Binding-site contacts:
Ligand atom C44 contacts residue PAR1 of chain 1.SZA at 4.3 Å.
Ligand atom N12 contacts residue THR67 of chain 1.ID at 4.3 Å.
Ligand atom C34 contacts residue PAR1 of chain 1.SZA at 4.2 Å.
Ligand atom O34 contacts residue PAR1 of chain 1.SZA at 3.7 Å.
Ligand atom N12 contacts residue MG1 of chain 1.HFC at 3.9 Å.
Ligand atom N12 contacts residue GLY52 of chain 1.ID at 3.1 Å (h-bond).
Ligand atom O23 contacts residue HIS68 of chain 1.ID at 2.7 Å (h-bond).
Ligand atom O62 contacts residue HIS68 of chain 1.ID at 3.2 Å.
Ligand atom O62 contacts residue SER54 of chain 1.ID at 4.1 Å.
Ligand atom N24 contacts residue SER54 of chain 1.ID at 4.3 Å.
Ligand atom C23 contacts residue HIS68 of chain 1.ID at 3.2 Å.
Ligand atom C62 contacts residue HIS68 of chain 1.ID at 4.4 Å.
Ligand atom C54 contacts residue PAR1 of chain 1.SZA at 4.1 Å.
Ligand atom C13 contacts residue HIS68 of chain 1.ID at 4.0 Å.

Sequence of chain 1.ID:
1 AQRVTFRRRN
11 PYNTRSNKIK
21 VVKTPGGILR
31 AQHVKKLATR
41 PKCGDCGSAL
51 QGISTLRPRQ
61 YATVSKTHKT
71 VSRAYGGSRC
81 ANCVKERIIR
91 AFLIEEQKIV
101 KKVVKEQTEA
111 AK

This protein binds this small molecule.
Small molecule (SMILES): NC[C@@H]1O[C@H](O[C@H]2[C@@H](O)[C@H](O[C@@H]3[C@@H](O)[C@H](N)C[C@H](N)[C@H]3O[C@H]3O[C@H](CO)[C@@H](O)[C@H](O)[C@H]3N)O[C@@H]2CO)[C@H](N)[C@@H](O)[C@@H]1O